This protein binds this small molecule.
Small molecule (SMILES): COc1cc(Cc2cnc(N)nc2N)cc(/C=C/C(=O)N2N=Cc3ccccc3[C@H]2C=C(C)C)c1OC

Sequence of chain 1.A:
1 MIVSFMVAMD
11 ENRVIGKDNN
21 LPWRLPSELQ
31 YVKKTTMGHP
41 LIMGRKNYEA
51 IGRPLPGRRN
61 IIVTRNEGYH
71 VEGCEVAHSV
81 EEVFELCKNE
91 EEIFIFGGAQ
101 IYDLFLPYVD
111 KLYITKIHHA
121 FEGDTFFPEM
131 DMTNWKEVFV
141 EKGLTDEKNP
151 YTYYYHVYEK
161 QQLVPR

Binding-site contacts:
Ligand atom C02 contacts residue MET6 of chain 1.A at 3.5 Å (hydrophobic).
Ligand atom N35 contacts residue VAL32 of chain 1.A at 3.3 Å.
Ligand atom C23 contacts residue ARG53 of chain 1.A at 3.6 Å.
Ligand atom N36 contacts residue MET6 of chain 1.A at 3.5 Å (h-bond).
Ligand atom N35 contacts residue MET6 of chain 1.A at 3.4 Å (h-bond).
Ligand atom C34 contacts residue VAL32 of chain 1.A at 3.5 Å (hydrophobic).
Ligand atom C34 contacts residue GLU28 of chain 1.A at 3.6 Å.
Ligand atom N33 contacts residue ALA8 of chain 1.A at 3.4 Å.
Ligand atom N35 contacts residue VAL7 of chain 1.A at 3.5 Å (h-bond).
Ligand atom C12 contacts residue ALA50 of chain 1.A at 3.3 Å (hydrophobic).
Ligand atom N35 contacts residue ALA8 of chain 1.A at 3.6 Å.
Ligand atom N36 contacts residue ALA8 of chain 1.A at 3.4 Å (h-bond).
Ligand atom N01 contacts residue MET6 of chain 1.A at 2.7 Å (h-bond).
Ligand atom C34 contacts residue ALA8 of chain 1.A at 3.4 Å (hydrophobic).
Ligand atom C10 contacts residue LEU21 of chain 1.A at 3.7 Å (hydrophobic).
Ligand atom C23 contacts residue ILE51 of chain 1.A at 3.6 Å (hydrophobic).
Ligand atom N01 contacts residue TYR102 of chain 1.A at 3.2 Å (h-bond).
Ligand atom N35 contacts residue GLU28 of chain 1.A at 2.6 Å (salt-bridge).
Ligand atom C09 contacts residue LEU21 of chain 1.A at 3.7 Å (hydrophobic).
Ligand atom C37 contacts residue LEU55 of chain 1.A at 3.2 Å (hydrophobic).
Ligand atom N01 contacts residue PHE96 of chain 1.A at 2.8 Å (h-bond).
Ligand atom C09 contacts residue ASN20 of chain 1.A at 3.6 Å.
Ligand atom C12 contacts residue ILE51 of chain 1.A at 3.7 Å (hydrophobic).
Ligand atom C27 contacts residue LYS33 of chain 1.A at 3.8 Å.
Ligand atom C02 contacts residue PHE96 of chain 1.A at 3.5 Å (hydrophobic).
Ligand atom C15 contacts residue ILE51 of chain 1.A at 3.3 Å (hydrophobic).
Ligand atom C04 contacts residue PHE96 of chain 1.A at 3.7 Å (hydrophobic).
Ligand atom C03 contacts residue PHE96 of chain 1.A at 3.6 Å (hydrophobic).
Ligand atom C28 contacts residue GLN30 of chain 1.A at 3.6 Å.
Ligand atom C19 contacts residue LEU55 of chain 1.A at 3.5 Å (hydrophobic).
Ligand atom C26 contacts residue LEU29 of chain 1.A at 3.5 Å (hydrophobic).
Ligand atom C06 contacts residue LEU21 of chain 1.A at 3.5 Å (hydrophobic).
Ligand atom N33 contacts residue VAL32 of chain 1.A at 3.6 Å.
Ligand atom N33 contacts residue GLU28 of chain 1.A at 2.9 Å (salt-bridge).
Ligand atom N36 contacts residue VAL7 of chain 1.A at 3.4 Å (h-bond).
Ligand atom C31 contacts residue PHE96 of chain 1.A at 3.6 Å (hydrophobic).
Ligand atom C07 contacts residue LEU21 of chain 1.A at 3.4 Å (hydrophobic).
Ligand atom C27 contacts residue LEU29 of chain 1.A at 3.7 Å (hydrophobic).
Ligand atom C34 contacts residue VAL7 of chain 1.A at 3.7 Å (hydrophobic).
Ligand atom O08 contacts residue LEU21 of chain 1.A at 3.5 Å.